Sequence of chain 1.A:
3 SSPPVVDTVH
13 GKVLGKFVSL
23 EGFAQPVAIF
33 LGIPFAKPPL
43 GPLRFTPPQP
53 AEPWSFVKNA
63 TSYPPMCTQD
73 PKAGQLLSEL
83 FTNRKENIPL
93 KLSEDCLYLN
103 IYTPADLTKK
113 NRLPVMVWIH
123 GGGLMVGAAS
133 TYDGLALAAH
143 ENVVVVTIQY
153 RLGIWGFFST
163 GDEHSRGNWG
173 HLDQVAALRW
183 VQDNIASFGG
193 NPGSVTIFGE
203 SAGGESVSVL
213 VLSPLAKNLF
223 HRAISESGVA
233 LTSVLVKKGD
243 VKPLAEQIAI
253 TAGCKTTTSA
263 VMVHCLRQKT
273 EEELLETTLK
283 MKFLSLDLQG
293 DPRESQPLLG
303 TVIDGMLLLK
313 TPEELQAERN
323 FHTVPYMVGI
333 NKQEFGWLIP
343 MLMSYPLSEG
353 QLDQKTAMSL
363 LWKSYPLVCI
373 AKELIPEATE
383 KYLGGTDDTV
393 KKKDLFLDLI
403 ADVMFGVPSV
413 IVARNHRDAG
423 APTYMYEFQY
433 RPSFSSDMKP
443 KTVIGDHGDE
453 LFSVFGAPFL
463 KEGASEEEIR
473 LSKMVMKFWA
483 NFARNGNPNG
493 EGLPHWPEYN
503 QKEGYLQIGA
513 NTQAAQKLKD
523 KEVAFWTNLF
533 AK

This small molecule binds to this protein.
Small molecule (SMILES): CC(=O)N[C@H]1[C@H](O[C@H]2[C@H](O)[C@@H](NC(C)=O)CO[C@@H]2CO)O[C@H](CO)[C@@H](O)[C@@H]1O

Binding-site contacts:
Ligand atom C4 contacts residue ASN61 of chain 1.A at 4.3 Å.
Ligand atom O7 contacts residue ASN61 of chain 1.A at 2.9 Å (h-bond).
Ligand atom C5 contacts residue THR63 of chain 1.A at 3.1 Å.
Ligand atom O5 contacts residue ASN61 of chain 1.A at 2.4 Å (h-bond).
Ligand atom C4 contacts residue THR63 of chain 1.A at 4.3 Å.
Ligand atom O6 contacts residue SER64 of chain 1.A at 2.7 Å (h-bond).
Ligand atom C6 contacts residue SER64 of chain 1.A at 3.7 Å.
Ligand atom C1 contacts residue THR63 of chain 1.A at 3.4 Å.
Ligand atom N2 contacts residue ASN61 of chain 1.A at 2.8 Å (h-bond).
Ligand atom C1 contacts residue ASN61 of chain 1.A at 1.4 Å.
Ligand atom C3 contacts residue ASN61 of chain 1.A at 3.8 Å.
Ligand atom O6 contacts residue THR63 of chain 1.A at 3.5 Å (h-bond).
Ligand atom C2 contacts residue ASN61 of chain 1.A at 2.5 Å.
Ligand atom O5 contacts residue THR63 of chain 1.A at 3.3 Å (h-bond).
Ligand atom C6 contacts residue THR63 of chain 1.A at 3.9 Å.
Ligand atom C7 contacts residue ASN61 of chain 1.A at 3.1 Å.
Ligand atom C5 contacts residue ASN61 of chain 1.A at 3.7 Å.